Binding-site contacts:
Ligand atom C8 contacts residue ASN676 of chain 1.C at 4.1 Å.
Ligand atom C5 contacts residue ASN676 of chain 1.C at 3.8 Å.
Ligand atom C2 contacts residue ASN676 of chain 1.C at 2.5 Å.
Ligand atom C4 contacts residue ASN676 of chain 1.C at 4.3 Å.
Ligand atom C7 contacts residue ASN676 of chain 1.C at 3.3 Å.
Ligand atom C1 contacts residue ASN676 of chain 1.C at 1.5 Å.
Ligand atom O7 contacts residue ASN676 of chain 1.C at 3.3 Å (h-bond).
Ligand atom O5 contacts residue ASN676 of chain 1.C at 2.4 Å (h-bond).
Ligand atom C8 contacts residue HIS674 of chain 1.C at 3.2 Å.
Ligand atom C8 contacts residue VAL675 of chain 1.C at 4.3 Å (hydrophobic).
Ligand atom C3 contacts residue ASN676 of chain 1.C at 3.8 Å.
Ligand atom C7 contacts residue HIS674 of chain 1.C at 4.5 Å.
Ligand atom N2 contacts residue ASN676 of chain 1.C at 2.9 Å (h-bond).

The protein below binds the small molecule below.
Small molecule (SMILES): CC(=O)N[C@@H]1[C@@H](O)[C@H](O)[C@@H](CO)O[C@H]1O

Sequence of chain 1.C:
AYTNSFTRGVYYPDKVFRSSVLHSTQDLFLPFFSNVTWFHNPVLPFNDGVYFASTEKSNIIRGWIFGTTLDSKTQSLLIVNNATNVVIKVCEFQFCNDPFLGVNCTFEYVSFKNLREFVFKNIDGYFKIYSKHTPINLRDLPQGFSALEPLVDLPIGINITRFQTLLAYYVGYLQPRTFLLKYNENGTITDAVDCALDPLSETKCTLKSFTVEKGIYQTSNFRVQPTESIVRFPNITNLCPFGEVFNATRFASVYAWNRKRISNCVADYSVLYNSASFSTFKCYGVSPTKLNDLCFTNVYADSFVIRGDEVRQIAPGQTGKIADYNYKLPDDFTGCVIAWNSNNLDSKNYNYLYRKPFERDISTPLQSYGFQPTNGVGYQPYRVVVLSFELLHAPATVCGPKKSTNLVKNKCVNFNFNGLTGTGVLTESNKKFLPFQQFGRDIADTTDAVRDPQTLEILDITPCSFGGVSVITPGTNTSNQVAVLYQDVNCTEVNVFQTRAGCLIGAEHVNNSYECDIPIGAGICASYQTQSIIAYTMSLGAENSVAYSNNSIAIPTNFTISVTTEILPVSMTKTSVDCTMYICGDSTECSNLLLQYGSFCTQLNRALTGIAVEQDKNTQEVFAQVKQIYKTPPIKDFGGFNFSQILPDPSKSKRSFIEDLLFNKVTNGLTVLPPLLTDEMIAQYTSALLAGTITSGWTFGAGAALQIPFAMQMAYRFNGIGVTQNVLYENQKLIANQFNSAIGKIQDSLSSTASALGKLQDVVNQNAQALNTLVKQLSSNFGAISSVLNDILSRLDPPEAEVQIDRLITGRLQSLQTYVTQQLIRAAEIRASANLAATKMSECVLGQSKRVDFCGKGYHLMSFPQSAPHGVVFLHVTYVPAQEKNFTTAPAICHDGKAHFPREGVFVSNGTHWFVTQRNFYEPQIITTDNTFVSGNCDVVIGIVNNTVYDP